Sequence of chain 1.A:
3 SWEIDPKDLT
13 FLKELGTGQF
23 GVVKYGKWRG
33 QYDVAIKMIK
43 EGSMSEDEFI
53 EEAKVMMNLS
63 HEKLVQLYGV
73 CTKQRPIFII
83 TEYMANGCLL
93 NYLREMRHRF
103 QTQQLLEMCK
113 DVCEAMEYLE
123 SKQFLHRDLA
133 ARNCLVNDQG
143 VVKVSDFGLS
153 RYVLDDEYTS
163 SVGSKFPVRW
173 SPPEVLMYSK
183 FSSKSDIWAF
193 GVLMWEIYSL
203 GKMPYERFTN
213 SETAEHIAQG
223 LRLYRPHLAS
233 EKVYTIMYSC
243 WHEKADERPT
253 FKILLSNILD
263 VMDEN

This small molecule binds to this protein.
Small molecule (SMILES): Cn1cc(-c2cccc(N3CCc4c(sc5c4CC(C)(C)C5)C3=O)c2CO)cc(Nc2ccncn2)c1=O

Binding-site contacts:
Ligand atom C30 contacts residue THR83 of chain 1.A at 3.5 Å.
Ligand atom C21 contacts residue ASP148 of chain 1.A at 3.4 Å.
Ligand atom C33 contacts residue ALA87 of chain 1.A at 3.6 Å (hydrophobic).
Ligand atom C3 contacts residue ASN135 of chain 1.A at 3.7 Å.
Ligand atom C34 contacts residue ALA87 of chain 1.A at 3.6 Å (hydrophobic).
Ligand atom O11 contacts residue LYS39 of chain 1.A at 2.8 Å (salt-bridge).
Ligand atom O27 contacts residue MET86 of chain 1.A at 2.8 Å (h-bond).
Ligand atom C30 contacts residue ALA37 of chain 1.A at 3.4 Å (hydrophobic).
Ligand atom O22 contacts residue LYS39 of chain 1.A at 2.8 Å (salt-bridge).
Ligand atom C38 contacts residue ASP130 of chain 1.A at 3.8 Å.
Ligand atom S7 contacts residue PHE22 of chain 1.A at 3.5 Å.
Ligand atom N31 contacts residue MET86 of chain 1.A at 3.0 Å (h-bond).
Ligand atom N28 contacts residue LEU137 of chain 1.A at 3.5 Å.
Ligand atom C14 contacts residue ASN135 of chain 1.A at 3.5 Å.
Ligand atom C10 contacts residue LYS39 of chain 1.A at 3.5 Å.
Ligand atom C5 contacts residue ASP148 of chain 1.A at 3.4 Å.
Ligand atom C17 contacts residue VAL25 of chain 1.A at 3.6 Å (hydrophobic).
Ligand atom C30 contacts residue LEU137 of chain 1.A at 3.5 Å (hydrophobic).
Ligand atom C33 contacts residue MET86 of chain 1.A at 3.2 Å (hydrophobic).
Ligand atom C24 contacts residue PG01 of chain 1.G at 3.6 Å.
Ligand atom C1 contacts residue TYR160 of chain 1.A at 3.4 Å (hydrophobic).
Ligand atom C16 contacts residue GLY20 of chain 1.A at 3.7 Å.
Ligand atom C17 contacts residue LEU17 of chain 1.A at 3.6 Å (hydrophobic).
Ligand atom C26 contacts residue LEU137 of chain 1.A at 3.8 Å (hydrophobic).
Ligand atom O11 contacts residue VAL25 of chain 1.A at 3.5 Å.
Ligand atom C32 contacts residue MET86 of chain 1.A at 3.6 Å (hydrophobic).
Ligand atom O27 contacts residue TYR85 of chain 1.A at 3.5 Å.
Ligand atom N37 contacts residue PG01 of chain 1.G at 3.7 Å.
Ligand atom C16 contacts residue VAL25 of chain 1.A at 3.6 Å (hydrophobic).
Ligand atom C32 contacts residue GLY89 of chain 1.A at 3.7 Å.
Ligand atom C30 contacts residue GLU84 of chain 1.A at 3.1 Å.
Ligand atom C18 contacts residue VAL25 of chain 1.A at 3.7 Å (hydrophobic).
Ligand atom C38 contacts residue SER152 of chain 1.A at 3.8 Å.
Ligand atom C33 contacts residue GLY89 of chain 1.A at 3.7 Å.
Ligand atom C6 contacts residue ASP148 of chain 1.A at 3.6 Å.
Ligand atom C18 contacts residue LEU17 of chain 1.A at 3.6 Å (hydrophobic).
Ligand atom O22 contacts residue ASP148 of chain 1.A at 2.7 Å (salt-bridge).
Ligand atom C36 contacts residue PG01 of chain 1.G at 3.6 Å.
Ligand atom C38 contacts residue TYR160 of chain 1.A at 3.8 Å (hydrophobic).
Ligand atom C14 contacts residue ASP148 of chain 1.A at 3.6 Å.